Binding-site contacts:
Ligand atom C21 contacts residue PRO111 of chain 3.B at 3.7 Å (hydrophobic).
Ligand atom N6 contacts residue GLY221 of chain 3.B at 2.8 Å (h-bond).
Ligand atom C20 contacts residue ALA115 of chain 3.B at 3.4 Å (hydrophobic).
Ligand atom C5 contacts residue ASP31 of chain 3.B at 3.5 Å.
Ligand atom N6 contacts residue THR11 of chain 3.B at 3.7 Å.
Ligand atom C12 contacts residue THR78 of chain 3.B at 3.5 Å.
Ligand atom C20 contacts residue LEU114 of chain 3.B at 3.8 Å (hydrophobic).
Ligand atom N3 contacts residue THR78 of chain 3.B at 3.1 Å (h-bond).
Ligand atom C13 contacts residue TYR13 of chain 3.B at 3.7 Å (hydrophobic).
Ligand atom C8 contacts residue THR78 of chain 3.B at 3.5 Å.
Ligand atom C13 contacts residue VAL29 of chain 3.B at 3.6 Å (hydrophobic).
Ligand atom C16 contacts residue THR11 of chain 3.B at 3.8 Å.
Ligand atom N2 contacts residue TYR76 of chain 3.B at 3.5 Å.
Ligand atom N2 contacts residue ASP31 of chain 3.B at 2.5 Å (salt-bridge).
Ligand atom O1 contacts residue THR11 of chain 3.B at 3.8 Å.
Ligand atom C13 contacts residue GLY221 of chain 3.B at 3.7 Å.
Ligand atom C6 contacts residue VAL120 of chain 3.B at 3.8 Å (hydrophobic).
Ligand atom C19 contacts residue THR220 of chain 3.B at 3.0 Å.
Ligand atom C6 contacts residue VAL29 of chain 3.B at 3.7 Å (hydrophobic).
Ligand atom C16 contacts residue SER223 of chain 3.B at 3.5 Å.
Ligand atom C2 contacts residue ASP31 of chain 3.B at 3.3 Å.
Ligand atom C1 contacts residue TYR76 of chain 3.B at 3.8 Å (hydrophobic).
Ligand atom C5 contacts residue VAL120 of chain 3.B at 3.8 Å (hydrophobic).
Ligand atom C19 contacts residue TYR155 of chain 3.B at 3.8 Å (hydrophobic).
Ligand atom C7 contacts residue THR78 of chain 3.B at 3.4 Å.
Ligand atom C9 contacts residue THR78 of chain 3.B at 3.7 Å.
Ligand atom N4 contacts residue ASP31 of chain 3.B at 3.1 Å (salt-bridge).
Ligand atom O3 contacts residue PRO111 of chain 3.B at 3.6 Å.
Ligand atom O1 contacts residue TYR13 of chain 3.B at 2.7 Å (h-bond).
Ligand atom C11 contacts residue THR78 of chain 3.B at 3.7 Å.
Ligand atom O1 contacts residue GLN12 of chain 3.B at 3.1 Å.
Ligand atom C3 contacts residue TYR76 of chain 3.B at 3.5 Å (hydrophobic).
Ligand atom N4 contacts residue GLY33 of chain 3.B at 3.5 Å (h-bond).
Ligand atom N4 contacts residue ASP219 of chain 3.B at 3.0 Å (salt-bridge).
Ligand atom C13 contacts residue THR11 of chain 3.B at 3.7 Å.
Ligand atom C3 contacts residue ASP31 of chain 3.B at 3.4 Å.
Ligand atom O1 contacts residue VAL29 of chain 3.B at 3.4 Å.
Ligand atom O4 contacts residue GLN12 of chain 3.B at 3.1 Å.
Ligand atom C17 contacts residue GLY221 of chain 3.B at 3.6 Å.
Ligand atom C19 contacts residue GLY221 of chain 3.B at 3.6 Å.

The protein below binds the small molecule below.
Small molecule (SMILES): CCc1nc(N)nc(N)c1-c1ccc2c(c1)N(CCNC(C)=O)C(=O)C(C)(C)O2

Sequence of chain 3.B:
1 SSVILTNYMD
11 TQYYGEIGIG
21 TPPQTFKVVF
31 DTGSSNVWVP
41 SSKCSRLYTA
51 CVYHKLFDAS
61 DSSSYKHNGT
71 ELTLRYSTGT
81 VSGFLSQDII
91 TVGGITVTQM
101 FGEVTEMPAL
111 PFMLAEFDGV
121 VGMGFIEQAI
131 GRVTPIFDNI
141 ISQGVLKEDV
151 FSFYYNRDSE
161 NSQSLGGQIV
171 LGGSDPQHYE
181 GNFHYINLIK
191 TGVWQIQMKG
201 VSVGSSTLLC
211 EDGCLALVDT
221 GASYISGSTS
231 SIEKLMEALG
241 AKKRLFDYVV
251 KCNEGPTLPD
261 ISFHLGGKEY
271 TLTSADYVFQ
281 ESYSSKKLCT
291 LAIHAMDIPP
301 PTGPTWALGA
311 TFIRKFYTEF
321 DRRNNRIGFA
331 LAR